Binding-site contacts:
Ligand atom C7 contacts residue TYR237 of chain 1.BB at 4.1 Å (hydrophobic).
Ligand atom OP2 contacts residue TYR237 of chain 1.BB at 2.7 Å (h-bond).
Ligand atom N4 contacts residue TYR113 of chain 1.UA at 3.8 Å.
Ligand atom C2 contacts residue LYS34 of chain 1.UA at 3.3 Å.
Ligand atom OP2 contacts residue HIS149 of chain 1.UA at 3.3 Å.
Ligand atom O3' contacts residue SER39 of chain 1.BB at 4.1 Å.
Ligand atom O3' contacts residue TYR237 of chain 1.BB at 3.6 Å.
Ligand atom OP1 contacts residue HIS149 of chain 1.UA at 3.1 Å.
Ligand atom N3 contacts residue PHE190 of chain 1.BB at 3.9 Å.
Ligand atom P contacts residue HIS149 of chain 1.UA at 3.8 Å.
Ligand atom N1 contacts residue PHE190 of chain 1.BB at 3.7 Å.
Ligand atom C4 contacts residue PHE190 of chain 1.BB at 3.4 Å (hydrophobic).
Ligand atom OP1 contacts residue ILE42 of chain 1.BB at 4.1 Å.
Ligand atom C6 contacts residue PHE190 of chain 1.BB at 3.3 Å (hydrophobic).
Ligand atom O3' contacts residue VAL153 of chain 1.UA at 4.2 Å.
Ligand atom C2' contacts residue ARG155 of chain 1.UA at 3.1 Å.
Ligand atom C5 contacts residue PHE190 of chain 1.BB at 3.3 Å (hydrophobic).
Ligand atom N6 contacts residue PHE190 of chain 1.BB at 3.5 Å.
Ligand atom C2' contacts residue LEU40 of chain 1.BB at 4.0 Å (hydrophobic).
Ligand atom O4 contacts residue LYS85 of chain 1.BB at 3.2 Å (salt-bridge).
Ligand atom N9 contacts residue PHE190 of chain 1.BB at 3.7 Å.
Ligand atom OP2 contacts residue ARG235 of chain 1.BB at 2.5 Å (salt-bridge).
Ligand atom P contacts residue ARG235 of chain 1.BB at 3.3 Å.
Ligand atom C5' contacts residue ILE42 of chain 1.BB at 3.8 Å (hydrophobic).
Ligand atom O5' contacts residue HIS149 of chain 1.UA at 4.2 Å.
Ligand atom OP1 contacts residue ARG235 of chain 1.BB at 3.1 Å (salt-bridge).
Ligand atom C2' contacts residue TYR237 of chain 1.BB at 4.0 Å (hydrophobic).
Ligand atom OP1 contacts residue ARG145 of chain 1.UA at 2.3 Å (salt-bridge).
Ligand atom C1' contacts residue ARG155 of chain 1.UA at 3.6 Å.
Ligand atom C7 contacts residue LEU40 of chain 1.BB at 3.5 Å (hydrophobic).
Ligand atom C2 contacts residue PHE190 of chain 1.BB at 4.2 Å (hydrophobic).
Ligand atom OP1 contacts residue VAL153 of chain 1.UA at 3.3 Å.
Ligand atom P contacts residue ARG145 of chain 1.UA at 3.7 Å.
Ligand atom C8 contacts residue PHE190 of chain 1.BB at 3.5 Å (hydrophobic).
Ligand atom C2' contacts residue LYS154 of chain 1.UA at 3.6 Å.
Ligand atom C3' contacts residue ILE42 of chain 1.BB at 3.7 Å (hydrophobic).
Ligand atom P contacts residue TYR237 of chain 1.BB at 3.8 Å.
Ligand atom OP2 contacts residue ARG156 of chain 1.UA at 3.8 Å.
Ligand atom N7 contacts residue PHE190 of chain 1.BB at 3.5 Å.
Ligand atom N3 contacts residue LYS34 of chain 1.UA at 3.3 Å (salt-bridge).

The protein below binds the small molecule below.
Small molecule (SMILES): Cc1cn([C@H]2C[C@H](O[P](=O)(O)OC[C@H]3O[C@@H](n4ccc(N)nc4=O)C[C@@H]3O[P](=O)(O)OC[C@H]3O[C@@H](n4ccc(N)nc4=O)C[C@@H]3O[P](=O)(O)OC[C@H]3O[C@@H](n4ccc(N)nc4=O)C[C@@H]3O[P](=O)(O)OC[C@H]3O[C@@H](n4cnc5c(N)ncnc54)C[C@@H]3O)[C@@H](CO[P](=O)(O)O[C@H]3C[C@H](n4cnc5c(N)ncnc54)O[C@@H]3CO[P](=O)(O)O[C@H]3C[C@H](n4cnc5c(N)ncnc54)O[C@@H]3CO[P](=O)(O)O[C@H]3C[C@H](n4cnc5c(N)ncnc54)O[C@@H]3CO[P](=O)(O)O[C@H]3C[C@H](n4cnc5c(N)ncnc54)O[C@@H]3COP(=O)=O)O2)c(=O)[nH]c1=O

Sequence of chain 1.UA:
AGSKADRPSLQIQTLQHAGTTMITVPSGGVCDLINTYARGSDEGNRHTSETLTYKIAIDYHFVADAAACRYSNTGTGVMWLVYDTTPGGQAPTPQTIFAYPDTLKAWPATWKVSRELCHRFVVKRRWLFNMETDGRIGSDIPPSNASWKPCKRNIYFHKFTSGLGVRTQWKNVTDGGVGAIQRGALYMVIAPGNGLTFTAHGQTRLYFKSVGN

Sequence of chain 1.BB:
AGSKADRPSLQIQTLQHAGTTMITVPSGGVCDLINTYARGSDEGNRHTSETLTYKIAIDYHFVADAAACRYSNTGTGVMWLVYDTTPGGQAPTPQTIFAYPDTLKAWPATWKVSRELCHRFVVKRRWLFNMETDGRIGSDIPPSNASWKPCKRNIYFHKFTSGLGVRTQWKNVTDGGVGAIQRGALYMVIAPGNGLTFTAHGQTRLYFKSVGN